Binding-site contacts:
Ligand atom C7 contacts residue ARG348 of chain 1.E at 4.2 Å.
Ligand atom O5 contacts residue GLU201 of chain 1.F at 3.0 Å (salt-bridge).
Ligand atom C8 contacts residue LYS349 of chain 1.E at 3.5 Å.
Ligand atom C7 contacts residue ILE395 of chain 1.E at 4.4 Å (hydrophobic).
Ligand atom C8 contacts residue THR396 of chain 1.E at 4.5 Å.
Ligand atom C6 contacts residue GLU201 of chain 1.F at 3.3 Å.
Ligand atom O7 contacts residue ASN394 of chain 1.E at 4.0 Å.
Ligand atom C2 contacts residue LYS349 of chain 1.E at 3.9 Å.
Ligand atom N2 contacts residue ASN394 of chain 1.E at 3.0 Å (h-bond).
Ligand atom O5 contacts residue ASN394 of chain 1.E at 2.3 Å (h-bond).
Ligand atom C5 contacts residue ASN394 of chain 1.E at 3.6 Å.
Ligand atom C2 contacts residue ASN394 of chain 1.E at 2.4 Å.
Ligand atom O6 contacts residue GLU201 of chain 1.F at 3.8 Å.
Ligand atom C7 contacts residue ASN394 of chain 1.E at 3.8 Å.
Ligand atom C1 contacts residue ASN394 of chain 1.E at 1.4 Å.
Ligand atom C7 contacts residue LYS349 of chain 1.E at 3.8 Å.
Ligand atom C8 contacts residue LYS347 of chain 1.E at 4.0 Å.
Ligand atom C5 contacts residue GLU201 of chain 1.F at 3.6 Å.
Ligand atom O7 contacts residue THR396 of chain 1.E at 3.1 Å (h-bond).
Ligand atom C7 contacts residue THR396 of chain 1.E at 4.1 Å.
Ligand atom C8 contacts residue ILE395 of chain 1.E at 4.2 Å (hydrophobic).
Ligand atom C5 contacts residue GLN199 of chain 1.F at 4.5 Å.
Ligand atom N2 contacts residue LYS349 of chain 1.E at 3.5 Å.
Ligand atom C8 contacts residue ARG348 of chain 1.E at 3.2 Å.
Ligand atom C4 contacts residue ASN394 of chain 1.E at 4.1 Å.
Ligand atom C3 contacts residue ASN394 of chain 1.E at 3.8 Å.
Ligand atom O7 contacts residue LYS349 of chain 1.E at 3.1 Å (salt-bridge).
Ligand atom C1 contacts residue GLU201 of chain 1.F at 3.9 Å.
Ligand atom O7 contacts residue ILE395 of chain 1.E at 4.1 Å.
Ligand atom O6 contacts residue GLN199 of chain 1.F at 4.2 Å.

Sequence of chain 1.F:
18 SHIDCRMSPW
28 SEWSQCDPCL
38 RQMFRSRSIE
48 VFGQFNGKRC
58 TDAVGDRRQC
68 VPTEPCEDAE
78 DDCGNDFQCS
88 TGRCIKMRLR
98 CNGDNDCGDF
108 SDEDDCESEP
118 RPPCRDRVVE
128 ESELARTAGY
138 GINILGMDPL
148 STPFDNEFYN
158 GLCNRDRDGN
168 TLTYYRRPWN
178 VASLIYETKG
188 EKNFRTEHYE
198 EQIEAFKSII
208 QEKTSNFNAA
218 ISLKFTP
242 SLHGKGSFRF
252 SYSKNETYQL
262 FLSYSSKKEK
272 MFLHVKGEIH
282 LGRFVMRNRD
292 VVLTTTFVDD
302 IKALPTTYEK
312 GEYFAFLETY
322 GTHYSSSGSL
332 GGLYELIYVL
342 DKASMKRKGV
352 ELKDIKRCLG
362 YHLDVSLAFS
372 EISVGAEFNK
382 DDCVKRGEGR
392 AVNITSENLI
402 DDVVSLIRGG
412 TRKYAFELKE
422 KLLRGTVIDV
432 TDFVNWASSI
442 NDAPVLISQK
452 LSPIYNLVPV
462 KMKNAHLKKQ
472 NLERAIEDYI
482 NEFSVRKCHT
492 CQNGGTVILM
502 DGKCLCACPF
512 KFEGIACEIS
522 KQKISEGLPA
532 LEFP

Sequence of chain 1.E:
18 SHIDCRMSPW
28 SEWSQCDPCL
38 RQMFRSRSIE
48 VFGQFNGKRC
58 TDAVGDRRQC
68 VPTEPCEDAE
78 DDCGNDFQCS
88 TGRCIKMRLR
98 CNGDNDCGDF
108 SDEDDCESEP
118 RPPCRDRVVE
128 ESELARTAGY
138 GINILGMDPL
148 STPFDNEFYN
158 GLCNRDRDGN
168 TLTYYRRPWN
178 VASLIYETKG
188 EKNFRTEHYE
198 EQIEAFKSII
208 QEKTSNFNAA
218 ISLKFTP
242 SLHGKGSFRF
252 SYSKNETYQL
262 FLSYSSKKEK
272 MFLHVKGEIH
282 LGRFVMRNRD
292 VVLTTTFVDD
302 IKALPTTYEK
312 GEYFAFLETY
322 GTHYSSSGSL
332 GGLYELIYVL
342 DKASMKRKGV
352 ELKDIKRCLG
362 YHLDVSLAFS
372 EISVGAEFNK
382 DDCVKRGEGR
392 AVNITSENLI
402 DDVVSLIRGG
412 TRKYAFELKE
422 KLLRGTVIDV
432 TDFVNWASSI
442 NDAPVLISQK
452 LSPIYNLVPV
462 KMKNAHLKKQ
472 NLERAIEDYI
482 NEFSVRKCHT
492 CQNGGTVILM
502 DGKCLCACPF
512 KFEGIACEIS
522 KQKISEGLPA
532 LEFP

The small molecule below binds the protein below.
Small molecule (SMILES): CC(=O)N[C@H]1[C@H](O[C@H]2[C@H](O)[C@@H](NC(C)=O)CO[C@@H]2CO)O[C@H](CO)[C@@H](O)[C@@H]1O